Sequence of chain 7.A:
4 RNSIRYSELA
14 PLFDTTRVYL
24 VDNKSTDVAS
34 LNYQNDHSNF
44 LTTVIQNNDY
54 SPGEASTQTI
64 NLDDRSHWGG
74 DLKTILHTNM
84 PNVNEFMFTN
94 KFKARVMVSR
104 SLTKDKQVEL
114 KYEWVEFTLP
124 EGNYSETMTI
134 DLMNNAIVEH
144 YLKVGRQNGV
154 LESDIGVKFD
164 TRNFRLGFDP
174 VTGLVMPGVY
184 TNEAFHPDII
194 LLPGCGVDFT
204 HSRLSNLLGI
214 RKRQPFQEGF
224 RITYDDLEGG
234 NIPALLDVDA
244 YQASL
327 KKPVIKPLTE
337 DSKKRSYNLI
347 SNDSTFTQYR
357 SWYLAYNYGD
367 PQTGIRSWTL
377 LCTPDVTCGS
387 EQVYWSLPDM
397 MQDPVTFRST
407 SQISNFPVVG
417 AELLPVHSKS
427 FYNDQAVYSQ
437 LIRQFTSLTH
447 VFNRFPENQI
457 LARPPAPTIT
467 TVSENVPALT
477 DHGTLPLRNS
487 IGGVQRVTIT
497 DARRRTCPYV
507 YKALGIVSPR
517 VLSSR

Sequence of chain 7.B:
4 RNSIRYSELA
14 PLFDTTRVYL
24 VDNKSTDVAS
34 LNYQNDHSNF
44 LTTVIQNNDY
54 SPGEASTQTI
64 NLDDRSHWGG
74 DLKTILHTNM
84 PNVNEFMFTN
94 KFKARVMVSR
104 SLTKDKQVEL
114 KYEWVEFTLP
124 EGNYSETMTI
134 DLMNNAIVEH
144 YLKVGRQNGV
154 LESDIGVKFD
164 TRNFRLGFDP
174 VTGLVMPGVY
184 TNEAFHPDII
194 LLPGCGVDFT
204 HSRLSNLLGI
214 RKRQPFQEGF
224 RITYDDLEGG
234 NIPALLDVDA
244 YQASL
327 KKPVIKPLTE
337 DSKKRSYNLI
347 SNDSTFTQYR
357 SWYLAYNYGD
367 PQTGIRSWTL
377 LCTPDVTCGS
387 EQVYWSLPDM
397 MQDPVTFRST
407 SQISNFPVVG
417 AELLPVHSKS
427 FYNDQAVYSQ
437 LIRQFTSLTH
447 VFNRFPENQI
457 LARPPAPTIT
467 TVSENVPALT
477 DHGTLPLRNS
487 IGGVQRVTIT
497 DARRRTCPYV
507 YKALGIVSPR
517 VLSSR

The protein below binds the small molecule below.
Small molecule (SMILES): CC(C)[C@H](NC(=O)[C@@H]1CCCN1C(=O)[C@H](CC(N)=O)NC(=O)[C@H](Cc1ccccc1)NC(=O)[C@@H](N)[C@@H](C)O)C(=O)N[C@@H](Cc1ccc(O)cc1)C(=O)N1CCC[C@H]1C(=O)N[C@@H](Cc1ccc(O)cc1)C(=O)N[C@@H](CC(=O)O)C(=O)N[C@H](C=O)[C@@H](C)O

Binding-site contacts:
Ligand atom O contacts residue HIS446 of chain 7.A at 2.8 Å.
Ligand atom CZ contacts residue ARG149 of chain 7.A at 3.8 Å.
Ligand atom CZ contacts residue ASP172 of chain 7.B at 3.6 Å.
Ligand atom OD1 contacts residue GLU155 of chain 7.A at 3.8 Å.
Ligand atom CB contacts residue ARG450 of chain 7.A at 3.6 Å.
Ligand atom O contacts residue ARG149 of chain 7.A at 2.6 Å (salt-bridge).
Ligand atom CE1 contacts residue PRO180 of chain 7.B at 3.2 Å (hydrophobic).
Ligand atom CG contacts residue LYS339 of chain 7.A at 3.8 Å.
Ligand atom CD1 contacts residue PRO180 of chain 7.B at 3.4 Å (hydrophobic).
Ligand atom CZ contacts residue THR445 of chain 7.A at 3.4 Å.
Ligand atom CG1 contacts residue ARG450 of chain 7.A at 3.4 Å.
Ligand atom OH contacts residue THR445 of chain 7.A at 3.2 Å.
Ligand atom C contacts residue ARG149 of chain 7.A at 3.8 Å.
Ligand atom CD contacts residue ARG450 of chain 7.A at 2.9 Å.
Ligand atom N contacts residue LYS328 of chain 7.B at 3.8 Å.
Ligand atom CG2 contacts residue LEU145 of chain 7.A at 3.8 Å (hydrophobic).
Ligand atom OD2 contacts residue LYS339 of chain 7.A at 3.6 Å.
Ligand atom CB contacts residue GLN245 of chain 7.B at 3.6 Å.
Ligand atom CZ contacts residue HIS446 of chain 7.A at 3.7 Å.
Ligand atom CG contacts residue TYR244 of chain 7.B at 3.2 Å (hydrophobic).
Ligand atom O contacts residue ARG450 of chain 7.A at 3.3 Å (salt-bridge).
Ligand atom OH contacts residue HIS446 of chain 7.A at 3.1 Å (h-bond).
Ligand atom CA contacts residue LYS339 of chain 7.A at 3.1 Å.
Ligand atom CG1 contacts residue GLU155 of chain 7.A at 3.8 Å.
Ligand atom CG2 contacts residue GLU155 of chain 7.A at 3.7 Å.
Ligand atom CG contacts residue GLU155 of chain 7.A at 3.8 Å.
Ligand atom CG contacts residue PRO452 of chain 7.A at 3.5 Å (hydrophobic).
Ligand atom CE2 contacts residue HIS446 of chain 7.A at 3.5 Å.
Ligand atom CB contacts residue LYS339 of chain 7.A at 2.9 Å.
Ligand atom OH contacts residue LEU239 of chain 7.B at 3.8 Å.
Ligand atom CE1 contacts residue ARG149 of chain 7.A at 3.6 Å.
Ligand atom OD1 contacts residue LYS339 of chain 7.A at 2.9 Å (salt-bridge).
Ligand atom CG1 contacts residue PHE451 of chain 7.A at 3.4 Å (hydrophobic).
Ligand atom C contacts residue HIS446 of chain 7.A at 3.4 Å.
Ligand atom CE1 contacts residue THR445 of chain 7.A at 3.3 Å.
Ligand atom CE2 contacts residue MET179 of chain 7.B at 3.7 Å (hydrophobic).
Ligand atom CE2 contacts residue MET179 of chain 7.B at 3.9 Å (hydrophobic).
Ligand atom OH contacts residue MET179 of chain 7.B at 3.3 Å (h-bond).
Ligand atom ND2 contacts residue GLU155 of chain 7.A at 3.1 Å (salt-bridge).
Ligand atom CG contacts residue ARG450 of chain 7.A at 3.5 Å.